Sequence of chain 1.C:
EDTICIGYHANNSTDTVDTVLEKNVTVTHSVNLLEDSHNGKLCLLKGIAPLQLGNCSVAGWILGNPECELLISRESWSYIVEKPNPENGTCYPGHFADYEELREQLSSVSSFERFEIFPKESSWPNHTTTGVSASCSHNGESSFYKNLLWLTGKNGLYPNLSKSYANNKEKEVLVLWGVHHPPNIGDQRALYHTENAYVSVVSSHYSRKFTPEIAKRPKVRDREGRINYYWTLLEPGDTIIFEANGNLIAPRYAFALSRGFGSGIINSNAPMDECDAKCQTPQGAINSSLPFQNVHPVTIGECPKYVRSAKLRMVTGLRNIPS

This small molecule binds to this protein.
Small molecule (SMILES): CC(=O)N[C@@H]1[C@@H](O)[C@H](O)[C@@H](CO)O[C@H]1O

Binding-site contacts:
Ligand atom C4 contacts residue ASN12 of chain 1.C at 4.3 Å.
Ligand atom C2 contacts residue ASN12 of chain 1.C at 2.5 Å.
Ligand atom C8 contacts residue ASN12 of chain 1.C at 4.3 Å.
Ligand atom C3 contacts residue ASN12 of chain 1.C at 3.8 Å.
Ligand atom O7 contacts residue ASN12 of chain 1.C at 3.3 Å (h-bond).
Ligand atom N2 contacts residue ASN12 of chain 1.C at 2.8 Å (h-bond).
Ligand atom C1 contacts residue ASN12 of chain 1.C at 1.4 Å.
Ligand atom C5 contacts residue ASN12 of chain 1.C at 3.7 Å.
Ligand atom O5 contacts residue ASN12 of chain 1.C at 2.4 Å (h-bond).
Ligand atom C7 contacts residue ASN12 of chain 1.C at 3.2 Å.